Sequence of chain 1.D:
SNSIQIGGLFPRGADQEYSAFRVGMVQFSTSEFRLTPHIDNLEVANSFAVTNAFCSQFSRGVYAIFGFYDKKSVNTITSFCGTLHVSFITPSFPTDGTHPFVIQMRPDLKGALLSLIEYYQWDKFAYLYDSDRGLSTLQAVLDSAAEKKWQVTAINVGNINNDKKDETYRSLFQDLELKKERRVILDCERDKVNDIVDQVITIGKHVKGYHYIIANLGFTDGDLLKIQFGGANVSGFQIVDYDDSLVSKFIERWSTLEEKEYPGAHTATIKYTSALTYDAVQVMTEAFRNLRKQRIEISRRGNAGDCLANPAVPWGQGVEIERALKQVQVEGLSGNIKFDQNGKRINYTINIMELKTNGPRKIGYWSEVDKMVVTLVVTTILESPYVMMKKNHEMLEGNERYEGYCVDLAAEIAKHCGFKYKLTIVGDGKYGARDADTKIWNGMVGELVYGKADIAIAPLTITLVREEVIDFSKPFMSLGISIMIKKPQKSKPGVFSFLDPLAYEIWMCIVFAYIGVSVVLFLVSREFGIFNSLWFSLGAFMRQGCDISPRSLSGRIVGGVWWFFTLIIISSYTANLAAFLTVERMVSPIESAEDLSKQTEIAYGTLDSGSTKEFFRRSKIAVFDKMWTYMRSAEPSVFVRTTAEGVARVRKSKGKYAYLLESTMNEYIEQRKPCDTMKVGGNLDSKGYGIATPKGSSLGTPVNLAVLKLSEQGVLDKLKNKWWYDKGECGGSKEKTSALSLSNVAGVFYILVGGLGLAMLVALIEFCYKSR

A protein and the small-molecule ligand that binds it are described below.
Small molecule (SMILES): CC(=O)N[C@H]1[C@H](O[C@H]2[C@H](O)[C@@H](NC(C)=O)CO[C@@H]2CO)O[C@H](CO)[C@@H](O)[C@@H]1O

Binding-site contacts:
Ligand atom O5 contacts residue ASN235 of chain 1.D at 2.4 Å (h-bond).
Ligand atom C8 contacts residue HIS213 of chain 1.D at 4.2 Å.
Ligand atom C7 contacts residue ASN235 of chain 1.D at 3.5 Å.
Ligand atom N2 contacts residue ASN235 of chain 1.D at 2.8 Å (h-bond).
Ligand atom C3 contacts residue ASN235 of chain 1.D at 3.7 Å.
Ligand atom C4 contacts residue ASN235 of chain 1.D at 4.1 Å.
Ligand atom O7 contacts residue ASN235 of chain 1.D at 3.7 Å.
Ligand atom C2 contacts residue ASN235 of chain 1.D at 2.3 Å.
Ligand atom C7 contacts residue GLY211 of chain 1.D at 4.3 Å.
Ligand atom C5 contacts residue ASN235 of chain 1.D at 3.7 Å.
Ligand atom C8 contacts residue TYR212 of chain 1.D at 4.0 Å (hydrophobic).
Ligand atom C8 contacts residue GLY211 of chain 1.D at 2.8 Å.
Ligand atom C1 contacts residue ASN235 of chain 1.D at 1.4 Å.